Sequence of chain 1.E:
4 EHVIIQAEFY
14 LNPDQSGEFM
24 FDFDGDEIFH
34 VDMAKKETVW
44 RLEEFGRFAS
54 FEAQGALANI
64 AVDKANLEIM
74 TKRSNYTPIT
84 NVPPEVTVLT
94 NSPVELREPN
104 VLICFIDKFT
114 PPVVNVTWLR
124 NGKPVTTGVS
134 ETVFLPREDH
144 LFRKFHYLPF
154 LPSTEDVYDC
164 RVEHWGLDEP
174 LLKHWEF

Binding-site contacts:
Ligand atom C1 contacts residue ASN118 of chain 1.E at 1.4 Å.
Ligand atom C8 contacts residue GLU166 of chain 1.E at 3.7 Å.
Ligand atom O3 contacts residue TRP168 of chain 1.E at 3.1 Å (h-bond).
Ligand atom O6 contacts residue THR3 of chain 1.F at 3.8 Å.
Ligand atom O7 contacts residue HIS167 of chain 1.E at 3.8 Å.
Ligand atom O7 contacts residue ASN118 of chain 1.E at 3.8 Å.
Ligand atom C8 contacts residue TRP168 of chain 1.E at 3.5 Å (hydrophobic).
Ligand atom C2 contacts residue TRP168 of chain 1.E at 3.9 Å (hydrophobic).
Ligand atom N2 contacts residue TRP168 of chain 1.E at 3.1 Å (h-bond).
Ligand atom C8 contacts residue HIS167 of chain 1.E at 3.5 Å.
Ligand atom O5 contacts residue GLU166 of chain 1.E at 4.4 Å.
Ligand atom O7 contacts residue GLU166 of chain 1.E at 3.6 Å.
Ligand atom O7 contacts residue TRP168 of chain 1.E at 3.9 Å.
Ligand atom O6 contacts residue ARG4 of chain 1.F at 4.4 Å.
Ligand atom C3 contacts residue TRP168 of chain 1.E at 3.9 Å (hydrophobic).
Ligand atom C2 contacts residue ASN118 of chain 1.E at 2.7 Å.
Ligand atom C1 contacts residue GLU166 of chain 1.E at 4.1 Å.
Ligand atom C6 contacts residue THR3 of chain 1.F at 3.7 Å.
Ligand atom C7 contacts residue HIS167 of chain 1.E at 4.2 Å.
Ligand atom C5 contacts residue ASN118 of chain 1.E at 3.5 Å.
Ligand atom C7 contacts residue TRP168 of chain 1.E at 3.3 Å (hydrophobic).
Ligand atom C8 contacts residue VAL117 of chain 1.E at 4.5 Å (hydrophobic).
Ligand atom O5 contacts residue THR3 of chain 1.F at 4.5 Å.
Ligand atom O2 contacts residue ARG4 of chain 1.F at 4.3 Å.
Ligand atom N2 contacts residue VAL116 of chain 1.E at 4.2 Å.
Ligand atom N2 contacts residue ASN118 of chain 1.E at 2.9 Å (h-bond).
Ligand atom C2 contacts residue ARG4 of chain 1.F at 4.2 Å.
Ligand atom C2 contacts residue GLU166 of chain 1.E at 4.3 Å.
Ligand atom C7 contacts residue GLU166 of chain 1.E at 4.0 Å.
Ligand atom C6 contacts residue ARG4 of chain 1.F at 3.5 Å.
Ligand atom O4 contacts residue ARG4 of chain 1.F at 3.8 Å.
Ligand atom O5 contacts residue ASN118 of chain 1.E at 2.5 Å (h-bond).
Ligand atom C8 contacts residue VAL116 of chain 1.E at 3.5 Å (hydrophobic).
Ligand atom C3 contacts residue ASN118 of chain 1.E at 3.8 Å.
Ligand atom C5 contacts residue ARG4 of chain 1.F at 4.5 Å.
Ligand atom O6 contacts residue THR3 of chain 1.F at 3.4 Å (h-bond).
Ligand atom C8 contacts residue ASN118 of chain 1.E at 4.2 Å.
Ligand atom C7 contacts residue ASN118 of chain 1.E at 3.4 Å.
Ligand atom C4 contacts residue ASN118 of chain 1.E at 4.2 Å.

The small molecule below binds the protein below.
Small molecule (SMILES): CC(=O)N[C@H]1[C@H](O[C@H]2[C@H](O)[C@@H](NC(C)=O)CO[C@@H]2CO)O[C@H](CO)[C@@H](O[C@@H]2O[C@H](CO[C@H]3O[C@H](CO)[C@@H](O)[C@H](O)[C@@H]3O)[C@@H](O)[C@H](O[C@H]3O[C@H](CO)[C@@H](O)[C@H](O)[C@@H]3O)[C@@H]2O)[C@@H]1O

Sequence of chain 1.F:
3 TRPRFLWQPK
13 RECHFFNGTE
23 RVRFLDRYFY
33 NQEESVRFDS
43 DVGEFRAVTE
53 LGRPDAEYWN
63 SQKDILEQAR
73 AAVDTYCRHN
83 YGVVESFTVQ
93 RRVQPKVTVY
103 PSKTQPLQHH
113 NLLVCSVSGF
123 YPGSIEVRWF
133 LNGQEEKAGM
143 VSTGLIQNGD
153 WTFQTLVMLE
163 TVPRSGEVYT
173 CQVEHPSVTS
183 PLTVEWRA